The protein below binds the small molecule below.
Small molecule (SMILES): CC(=O)N[C@H]1[C@H](O[C@H]2[C@H](O)[C@@H](NC(C)=O)CO[C@@H]2CO)O[C@H](CO)[C@@H](O[C@@H]2O[C@H](CO[C@H]3O[C@H](CO)[C@@H](O)[C@H](O)[C@@H]3O)[C@@H](O)[C@H](O[C@H]3O[C@H](CO)[C@@H](O)[C@H](O)[C@@H]3O)[C@@H]2O)[C@@H]1O

Sequence of chain 1.C:
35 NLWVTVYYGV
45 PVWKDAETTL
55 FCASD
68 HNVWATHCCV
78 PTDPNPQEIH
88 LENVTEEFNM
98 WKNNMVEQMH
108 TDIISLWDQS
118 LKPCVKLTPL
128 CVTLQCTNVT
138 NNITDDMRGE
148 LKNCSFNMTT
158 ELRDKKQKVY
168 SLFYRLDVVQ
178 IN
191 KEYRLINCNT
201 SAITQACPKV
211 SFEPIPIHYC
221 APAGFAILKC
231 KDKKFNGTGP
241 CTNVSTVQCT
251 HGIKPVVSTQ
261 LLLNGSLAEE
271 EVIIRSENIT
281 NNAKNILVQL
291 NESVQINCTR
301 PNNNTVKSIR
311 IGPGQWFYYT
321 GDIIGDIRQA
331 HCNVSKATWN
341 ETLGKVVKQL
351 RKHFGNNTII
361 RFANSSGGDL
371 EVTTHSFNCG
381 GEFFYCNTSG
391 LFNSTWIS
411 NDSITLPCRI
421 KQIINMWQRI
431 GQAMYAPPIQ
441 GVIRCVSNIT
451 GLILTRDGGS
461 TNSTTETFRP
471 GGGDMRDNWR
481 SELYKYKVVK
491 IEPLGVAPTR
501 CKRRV

Binding-site contacts:
Ligand atom C5 contacts residue VAL446 of chain 1.C at 3.7 Å (hydrophobic).
Ligand atom C3 contacts residue SER447 of chain 1.C at 4.0 Å.
Ligand atom C7 contacts residue ASN378 of chain 1.C at 4.3 Å.
Ligand atom O5 contacts residue VAL446 of chain 1.C at 4.4 Å.
Ligand atom C3 contacts residue VAL446 of chain 1.C at 4.0 Å (hydrophobic).
Ligand atom O3 contacts residue CYS445 of chain 1.C at 4.5 Å.
Ligand atom C7 contacts residue VAL256 of chain 1.C at 4.4 Å (hydrophobic).
Ligand atom O7 contacts residue ASN264 of chain 1.C at 4.2 Å.
Ligand atom N2 contacts residue SER447 of chain 1.C at 2.9 Å (h-bond).
Ligand atom C4 contacts residue VAL446 of chain 1.C at 4.2 Å (hydrophobic).
Ligand atom N2 contacts residue ASN264 of chain 1.C at 3.0 Å (h-bond).
Ligand atom C2 contacts residue SER447 of chain 1.C at 3.9 Å.
Ligand atom O6 contacts residue LYS254 of chain 1.C at 4.2 Å.
Ligand atom C8 contacts residue SER447 of chain 1.C at 3.6 Å.
Ligand atom C3 contacts residue ASN264 of chain 1.C at 3.9 Å.
Ligand atom C1 contacts residue ASN264 of chain 1.C at 1.5 Å.
Ligand atom C2 contacts residue ASN264 of chain 1.C at 2.5 Å.
Ligand atom C7 contacts residue ASN264 of chain 1.C at 3.8 Å.
Ligand atom C8 contacts residue ASN378 of chain 1.C at 3.9 Å.
Ligand atom O7 contacts residue PRO214 of chain 1.C at 4.4 Å.
Ligand atom O6 contacts residue GLY380 of chain 1.C at 3.8 Å.
Ligand atom C1 contacts residue VAL446 of chain 1.C at 4.2 Å (hydrophobic).
Ligand atom C8 contacts residue LEU263 of chain 1.C at 3.7 Å (hydrophobic).
Ligand atom O5 contacts residue ASN264 of chain 1.C at 2.4 Å (h-bond).
Ligand atom O5 contacts residue NAG1 of chain 1.P at 3.5 Å.
Ligand atom O7 contacts residue VAL256 of chain 1.C at 4.3 Å.
Ligand atom C8 contacts residue VAL256 of chain 1.C at 4.0 Å (hydrophobic).
Ligand atom C6 contacts residue GLU213 of chain 1.C at 3.7 Å.
Ligand atom C6 contacts residue NAG1 of chain 1.P at 4.3 Å.
Ligand atom C4 contacts residue ASN264 of chain 1.C at 4.3 Å.
Ligand atom C1 contacts residue SER447 of chain 1.C at 4.0 Å.
Ligand atom O4 contacts residue VAL446 of chain 1.C at 4.2 Å.
Ligand atom C7 contacts residue SER447 of chain 1.C at 3.7 Å.
Ligand atom C1 contacts residue NAG1 of chain 1.P at 4.2 Å.
Ligand atom C5 contacts residue ASN264 of chain 1.C at 3.7 Å.
Ligand atom C5 contacts residue NAG1 of chain 1.P at 4.4 Å.
Ligand atom O7 contacts residue ASN378 of chain 1.C at 4.2 Å.
Ligand atom O5 contacts residue GLU213 of chain 1.C at 4.1 Å.
Ligand atom C5 contacts residue GLU213 of chain 1.C at 3.5 Å.